Sequence of chain 40.A:
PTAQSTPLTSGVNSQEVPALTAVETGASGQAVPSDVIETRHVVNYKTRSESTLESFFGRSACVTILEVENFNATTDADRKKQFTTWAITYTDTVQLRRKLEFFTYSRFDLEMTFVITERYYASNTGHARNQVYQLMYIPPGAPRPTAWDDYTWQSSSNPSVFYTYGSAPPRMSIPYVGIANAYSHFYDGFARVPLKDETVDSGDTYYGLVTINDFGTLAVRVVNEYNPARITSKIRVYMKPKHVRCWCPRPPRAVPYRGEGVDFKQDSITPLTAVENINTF

Sequence of chain 39.A:
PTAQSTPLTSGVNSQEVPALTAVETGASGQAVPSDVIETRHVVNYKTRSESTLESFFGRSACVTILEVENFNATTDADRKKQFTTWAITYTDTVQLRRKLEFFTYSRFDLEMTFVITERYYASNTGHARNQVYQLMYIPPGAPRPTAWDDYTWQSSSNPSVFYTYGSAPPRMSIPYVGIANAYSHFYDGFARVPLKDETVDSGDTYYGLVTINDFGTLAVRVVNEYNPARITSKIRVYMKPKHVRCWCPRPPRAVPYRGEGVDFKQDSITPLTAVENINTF

Binding-site contacts:
Ligand atom O1B contacts residue PRO252 of chain 39.A at 3.4 Å.
Ligand atom O1A contacts residue ASN148 of chain 40.A at 4.5 Å.
Ligand atom C10 contacts residue TYR145 of chain 40.A at 3.6 Å (hydrophobic).
Ligand atom O4 contacts residue TYR145 of chain 40.A at 4.1 Å.
Ligand atom C3 contacts residue PRO252 of chain 39.A at 4.3 Å (hydrophobic).
Ligand atom C1 contacts residue ALA146 of chain 40.A at 4.0 Å (hydrophobic).
Ligand atom C4 contacts residue TYR145 of chain 40.A at 3.6 Å (hydrophobic).
Ligand atom C11 contacts residue TYR250 of chain 39.A at 3.1 Å (hydrophobic).
Ligand atom O1A contacts residue SER147 of chain 40.A at 3.1 Å (h-bond).
Ligand atom N5 contacts residue TYR145 of chain 40.A at 2.6 Å (h-bond).
Ligand atom C4 contacts residue PRO252 of chain 39.A at 4.3 Å (hydrophobic).
Ligand atom O10 contacts residue ASN96 of chain 39.A at 4.3 Å.
Ligand atom C11 contacts residue ARG143 of chain 40.A at 3.9 Å.
Ligand atom C10 contacts residue TYR250 of chain 39.A at 2.9 Å (hydrophobic).
Ligand atom C1 contacts residue SER147 of chain 40.A at 3.6 Å.
Ligand atom O1B contacts residue ALA146 of chain 40.A at 4.3 Å.
Ligand atom O10 contacts residue TYR250 of chain 39.A at 2.3 Å (h-bond).
Ligand atom C7 contacts residue TYR145 of chain 40.A at 3.9 Å (hydrophobic).
Ligand atom N5 contacts residue TYR250 of chain 39.A at 3.9 Å.
Ligand atom C11 contacts residue TYR145 of chain 40.A at 3.8 Å (hydrophobic).
Ligand atom C1 contacts residue PRO252 of chain 39.A at 4.1 Å (hydrophobic).
Ligand atom O1A contacts residue ALA146 of chain 40.A at 3.2 Å.
Ligand atom C6 contacts residue ALA146 of chain 40.A at 4.3 Å (hydrophobic).
Ligand atom O4 contacts residue TYR250 of chain 39.A at 3.0 Å.
Ligand atom O4 contacts residue ASN251 of chain 39.A at 4.3 Å.
Ligand atom C8 contacts residue ALA146 of chain 40.A at 4.4 Å (hydrophobic).
Ligand atom C9 contacts residue TYR145 of chain 40.A at 4.2 Å (hydrophobic).
Ligand atom O9 contacts residue TYR145 of chain 40.A at 4.3 Å.
Ligand atom C5 contacts residue TYR145 of chain 40.A at 3.4 Å (hydrophobic).
Ligand atom O4 contacts residue PRO252 of chain 39.A at 4.0 Å.
Ligand atom O8 contacts residue ALA146 of chain 40.A at 3.4 Å.
Ligand atom C4 contacts residue TYR250 of chain 39.A at 4.3 Å (hydrophobic).
Ligand atom C6 contacts residue TYR145 of chain 40.A at 3.4 Å (hydrophobic).
Ligand atom O1B contacts residue SER147 of chain 40.A at 2.6 Å (h-bond).

The small molecule below binds the protein below.
Small molecule (SMILES): CCCCO[C@]1(C(=O)O)C[C@H](O)[C@@H](NC(C)=O)[C@H]([C@H](O)[C@H](O)CO)O1